Binding-site contacts:
Ligand atom N contacts residue CYS110 of chain 1.A at 4.1 Å.
Ligand atom CB contacts residue HIS230 of chain 1.A at 3.8 Å.
Ligand atom N contacts residue HIS112 of chain 1.A at 2.9 Å (h-bond).
Ligand atom OD1 contacts residue HIS230 of chain 1.A at 2.8 Å (h-bond).
Ligand atom C contacts residue HIS112 of chain 1.A at 3.7 Å.
Ligand atom CG contacts residue CYS248 of chain 1.A at 3.7 Å (hydrophobic).
Ligand atom O contacts residue THR260 of chain 1.A at 4.2 Å.
Ligand atom N contacts residue ASP254 of chain 1.A at 2.7 Å (salt-bridge).
Ligand atom OXT contacts residue HIS112 of chain 1.A at 4.1 Å.
Ligand atom CG contacts residue ASP254 of chain 1.A at 3.6 Å.
Ligand atom O contacts residue HIS112 of chain 1.A at 3.0 Å (h-bond).
Ligand atom CD contacts residue CYS248 of chain 1.A at 4.0 Å (hydrophobic).
Ligand atom CA contacts residue CYS110 of chain 1.A at 3.6 Å (hydrophobic).
Ligand atom C contacts residue GLY111 of chain 1.A at 3.4 Å.
Ligand atom C contacts residue CYS258 of chain 1.A at 4.0 Å (hydrophobic).
Ligand atom OD1 contacts residue CYS248 of chain 1.A at 3.6 Å (h-bond).
Ligand atom C contacts residue ASP254 of chain 1.A at 4.0 Å.
Ligand atom CD contacts residue ASP254 of chain 1.A at 3.3 Å.
Ligand atom O contacts residue SER256 of chain 1.A at 4.1 Å.
Ligand atom O contacts residue GLY111 of chain 1.A at 3.5 Å (h-bond).
Ligand atom CD contacts residue GLU36 of chain 1.A at 3.7 Å.
Ligand atom OXT contacts residue GLY259 of chain 1.A at 3.5 Å (h-bond).
Ligand atom CB contacts residue THR260 of chain 1.A at 3.6 Å.
Ligand atom CB contacts residue CYS258 of chain 1.A at 3.8 Å (hydrophobic).
Ligand atom OXT contacts residue THR260 of chain 1.A at 2.7 Å (h-bond).
Ligand atom C contacts residue GLY259 of chain 1.A at 3.5 Å.
Ligand atom OXT contacts residue GLY111 of chain 1.A at 2.9 Å (h-bond).
Ligand atom C contacts residue THR260 of chain 1.A at 3.7 Å.
Ligand atom C contacts residue CYS110 of chain 1.A at 4.0 Å (hydrophobic).
Ligand atom CA contacts residue THR260 of chain 1.A at 4.2 Å.
Ligand atom CB contacts residue ASP254 of chain 1.A at 3.9 Å.
Ligand atom CA contacts residue ASP254 of chain 1.A at 3.7 Å.
Ligand atom CA contacts residue HIS112 of chain 1.A at 3.6 Å.
Ligand atom OXT contacts residue CYS110 of chain 1.A at 3.6 Å.
Ligand atom O contacts residue CYS258 of chain 1.A at 3.6 Å.
Ligand atom O contacts residue GLY259 of chain 1.A at 2.9 Å (h-bond).
Ligand atom CG contacts residue HIS230 of chain 1.A at 3.6 Å.
Ligand atom CD contacts residue HIS112 of chain 1.A at 3.7 Å.
Ligand atom O contacts residue ASP254 of chain 1.A at 3.8 Å.
Ligand atom OD1 contacts residue LEU107 of chain 1.A at 3.6 Å.

Sequence of chain 1.A:
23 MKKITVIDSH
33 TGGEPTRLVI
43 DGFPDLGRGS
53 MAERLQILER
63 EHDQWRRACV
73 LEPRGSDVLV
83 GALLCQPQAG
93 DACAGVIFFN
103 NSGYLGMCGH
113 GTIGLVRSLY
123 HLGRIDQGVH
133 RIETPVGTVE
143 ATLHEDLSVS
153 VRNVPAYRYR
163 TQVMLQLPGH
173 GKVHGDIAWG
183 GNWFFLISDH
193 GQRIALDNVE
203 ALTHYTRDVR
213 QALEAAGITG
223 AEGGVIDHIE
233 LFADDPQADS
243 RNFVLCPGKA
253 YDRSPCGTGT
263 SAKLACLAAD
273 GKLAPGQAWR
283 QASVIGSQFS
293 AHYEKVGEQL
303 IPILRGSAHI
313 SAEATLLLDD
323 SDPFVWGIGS

This small molecule binds to this protein.
Small molecule (SMILES): O=C(O)[C@@H]1C[C@@H](O)CN1